Sequence of chain 1.A:
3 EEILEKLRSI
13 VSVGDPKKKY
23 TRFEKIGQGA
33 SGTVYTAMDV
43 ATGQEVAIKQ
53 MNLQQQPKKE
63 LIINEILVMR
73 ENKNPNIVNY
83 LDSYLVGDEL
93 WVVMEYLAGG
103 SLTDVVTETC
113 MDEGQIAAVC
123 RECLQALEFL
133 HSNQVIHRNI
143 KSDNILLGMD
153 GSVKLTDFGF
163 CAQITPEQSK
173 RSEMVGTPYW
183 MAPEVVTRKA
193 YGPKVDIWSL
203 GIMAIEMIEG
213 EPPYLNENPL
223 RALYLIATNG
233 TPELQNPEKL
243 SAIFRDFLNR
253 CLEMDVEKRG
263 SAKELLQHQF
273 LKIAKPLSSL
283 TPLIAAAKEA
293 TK

This protein binds this small molecule.
Small molecule (SMILES): COCCNc1nc2ccc(C#CC3(O)CCCCC3)cc2n1-c1ccnc(N)n1

Binding-site contacts:
Ligand atom C23 contacts residue MET96 of chain 1.A at 3.6 Å (hydrophobic).
Ligand atom C11 contacts residue THR158 of chain 1.A at 3.5 Å.
Ligand atom C23 contacts residue LYS51 of chain 1.A at 3.7 Å.
Ligand atom N21 contacts residue TYR98 of chain 1.A at 3.3 Å.
Ligand atom C27 contacts residue MET71 of chain 1.A at 3.8 Å (hydrophobic).
Ligand atom C17 contacts residue GLU97 of chain 1.A at 3.2 Å.
Ligand atom C22 contacts residue THR158 of chain 1.A at 3.4 Å.
Ligand atom C22 contacts residue LYS51 of chain 1.A at 3.8 Å.
Ligand atom C6 contacts residue VAL36 of chain 1.A at 3.7 Å (hydrophobic).
Ligand atom C22 contacts residue MET96 of chain 1.A at 3.6 Å (hydrophobic).
Ligand atom C19 contacts residue LEU99 of chain 1.A at 3.7 Å (hydrophobic).
Ligand atom N7 contacts residue VAL36 of chain 1.A at 3.4 Å.
Ligand atom C19 contacts residue TYR98 of chain 1.A at 3.6 Å (hydrophobic).
Ligand atom N20 contacts residue LEU148 of chain 1.A at 3.8 Å.
Ligand atom C23 contacts residue ASP159 of chain 1.A at 3.5 Å.
Ligand atom C29 contacts residue GLU67 of chain 1.A at 3.7 Å.
Ligand atom C8 contacts residue VAL36 of chain 1.A at 3.4 Å (hydrophobic).
Ligand atom C29 contacts residue MET96 of chain 1.A at 3.8 Å (hydrophobic).
Ligand atom C9 contacts residue VAL36 of chain 1.A at 3.6 Å (hydrophobic).
Ligand atom O30 contacts residue ASP159 of chain 1.A at 3.5 Å.
Ligand atom C4 contacts residue ILE28 of chain 1.A at 3.3 Å (hydrophobic).
Ligand atom C25 contacts residue ASP159 of chain 1.A at 3.8 Å.
Ligand atom C26 contacts residue MET71 of chain 1.A at 3.6 Å (hydrophobic).
Ligand atom C16 contacts residue ALA49 of chain 1.A at 3.8 Å (hydrophobic).
Ligand atom N18 contacts residue TYR98 of chain 1.A at 3.3 Å.
Ligand atom C24 contacts residue GLU67 of chain 1.A at 3.7 Å.
Ligand atom C22 contacts residue ASP159 of chain 1.A at 3.6 Å.
Ligand atom C17 contacts residue ALA49 of chain 1.A at 3.7 Å (hydrophobic).
Ligand atom C26 contacts residue VAL80 of chain 1.A at 3.5 Å (hydrophobic).
Ligand atom O30 contacts residue PHE160 of chain 1.A at 2.8 Å (h-bond).
Ligand atom C10 contacts residue LYS51 of chain 1.A at 3.6 Å.
Ligand atom N18 contacts residue LEU99 of chain 1.A at 3.6 Å (h-bond).
Ligand atom O30 contacts residue GLU67 of chain 1.A at 2.8 Å (salt-bridge).
Ligand atom C12 contacts residue MET96 of chain 1.A at 3.6 Å (hydrophobic).
Ligand atom N21 contacts residue LEU99 of chain 1.A at 2.7 Å (h-bond).
Ligand atom C12 contacts residue THR158 of chain 1.A at 3.3 Å.
Ligand atom C19 contacts residue LEU148 of chain 1.A at 3.7 Å (hydrophobic).
Ligand atom C26 contacts residue PHE160 of chain 1.A at 3.8 Å (hydrophobic).
Ligand atom C1 contacts residue SER103 of chain 1.A at 3.6 Å.
Ligand atom C23 contacts residue THR158 of chain 1.A at 3.7 Å.